Binding-site contacts:
Ligand atom C2 contacts residue ASP442 of chain 1.A at 3.5 Å.
Ligand atom O4 contacts residue ASP442 of chain 1.A at 3.8 Å.
Ligand atom C7 contacts residue ASP442 of chain 1.A at 3.8 Å.
Ligand atom C8 contacts residue LEU472 of chain 1.A at 3.9 Å (hydrophobic).
Ligand atom C2 contacts residue LEU472 of chain 1.A at 3.4 Å (hydrophobic).
Ligand atom C7 contacts residue ASN476 of chain 1.A at 3.2 Å.
Ligand atom C1 contacts residue ASN476 of chain 1.A at 1.9 Å.
Ligand atom O3 contacts residue LEU472 of chain 1.A at 3.9 Å.
Ligand atom O6 contacts residue TYR420 of chain 1.A at 3.5 Å.
Ligand atom O6 contacts residue ASP442 of chain 1.A at 3.6 Å.
Ligand atom C6 contacts residue ARG441 of chain 1.A at 3.8 Å.
Ligand atom C3 contacts residue ASN476 of chain 1.A at 3.9 Å.
Ligand atom O6 contacts residue ARG441 of chain 1.A at 3.3 Å (salt-bridge).
Ligand atom C1 contacts residue ASP442 of chain 1.A at 3.9 Å.
Ligand atom C2 contacts residue LEU468 of chain 1.A at 4.1 Å (hydrophobic).
Ligand atom O5 contacts residue LEU468 of chain 1.A at 3.8 Å.
Ligand atom C2 contacts residue ASN476 of chain 1.A at 2.5 Å.
Ligand atom O3 contacts residue ARG441 of chain 1.A at 3.2 Å.
Ligand atom C6 contacts residue TYR420 of chain 1.A at 3.5 Å (hydrophobic).
Ligand atom O5 contacts residue ARG441 of chain 1.A at 3.7 Å.
Ligand atom C6 contacts residue ASP442 of chain 1.A at 3.4 Å.
Ligand atom C5 contacts residue LEU468 of chain 1.A at 3.9 Å (hydrophobic).
Ligand atom C3 contacts residue ARG441 of chain 1.A at 3.9 Å.
Ligand atom O6 contacts residue LEU468 of chain 1.A at 4.0 Å.
Ligand atom O5 contacts residue ASP442 of chain 1.A at 3.9 Å.
Ligand atom O7 contacts residue ASN476 of chain 1.A at 3.3 Å (h-bond).
Ligand atom N2 contacts residue LEU472 of chain 1.A at 2.8 Å (h-bond).
Ligand atom O2 contacts residue ARG441 of chain 1.A at 3.8 Å.
Ligand atom C8 contacts residue ASN476 of chain 1.A at 3.8 Å.
Ligand atom C7 contacts residue LEU472 of chain 1.A at 3.8 Å (hydrophobic).
Ligand atom C8 contacts residue ASP442 of chain 1.A at 4.0 Å.
Ligand atom C5 contacts residue ASN476 of chain 1.A at 4.0 Å.
Ligand atom O3 contacts residue LEU468 of chain 1.A at 4.0 Å.
Ligand atom C8 contacts residue LYS475 of chain 1.A at 3.8 Å.
Ligand atom C8 contacts residue TYR420 of chain 1.A at 3.5 Å (hydrophobic).
Ligand atom N2 contacts residue ASN476 of chain 1.A at 2.8 Å (h-bond).
Ligand atom C6 contacts residue LEU472 of chain 1.A at 4.0 Å (hydrophobic).
Ligand atom C3 contacts residue ASP442 of chain 1.A at 3.4 Å.
Ligand atom N2 contacts residue ASP442 of chain 1.A at 2.7 Å (salt-bridge).
Ligand atom O5 contacts residue ASN476 of chain 1.A at 2.7 Å (h-bond).

Sequence of chain 1.A:
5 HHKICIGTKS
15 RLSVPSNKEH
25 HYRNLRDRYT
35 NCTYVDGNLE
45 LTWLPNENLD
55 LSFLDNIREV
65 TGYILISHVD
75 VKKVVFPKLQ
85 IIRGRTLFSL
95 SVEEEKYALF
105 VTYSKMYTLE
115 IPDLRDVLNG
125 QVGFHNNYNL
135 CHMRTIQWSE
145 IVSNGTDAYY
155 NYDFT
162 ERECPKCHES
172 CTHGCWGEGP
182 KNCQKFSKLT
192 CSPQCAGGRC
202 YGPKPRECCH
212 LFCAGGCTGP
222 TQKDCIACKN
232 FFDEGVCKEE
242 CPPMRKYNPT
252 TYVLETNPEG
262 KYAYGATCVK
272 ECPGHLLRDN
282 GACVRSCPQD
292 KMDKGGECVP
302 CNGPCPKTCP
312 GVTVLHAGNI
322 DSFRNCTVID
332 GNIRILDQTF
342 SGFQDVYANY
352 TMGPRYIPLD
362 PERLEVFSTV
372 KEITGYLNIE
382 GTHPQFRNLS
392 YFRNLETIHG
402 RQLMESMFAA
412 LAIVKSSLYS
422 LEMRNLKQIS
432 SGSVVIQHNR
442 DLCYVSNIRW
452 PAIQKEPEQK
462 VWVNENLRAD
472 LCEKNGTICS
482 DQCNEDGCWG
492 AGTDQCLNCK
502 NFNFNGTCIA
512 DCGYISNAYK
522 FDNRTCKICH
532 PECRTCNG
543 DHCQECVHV

A protein and the small-molecule ligand that binds it are described below.
Small molecule (SMILES): CC(=O)N[C@H]1[C@@H](O[C@H]2[C@H](O)[C@@H](NC(C)=O)CO[C@@H]2CO)O[C@H](CO)[C@@H](O[C@@H]2O[C@H](CO)[C@@H](O)[C@H](O)[C@@H]2O)[C@@H]1O